Sequence of chain 1.A:
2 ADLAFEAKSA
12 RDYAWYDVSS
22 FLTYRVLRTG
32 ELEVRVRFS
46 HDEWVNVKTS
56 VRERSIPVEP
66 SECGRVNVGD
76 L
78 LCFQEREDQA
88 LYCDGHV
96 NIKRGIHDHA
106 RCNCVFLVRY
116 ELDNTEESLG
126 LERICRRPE

The small molecule below binds the protein below.
Small molecule (SMILES): OC[C@H]1O[C@H](O[C@H]2[C@H](O)[C@@H](O)[C@H](OCCCCC3CCCCC3)O[C@@H]2CO)[C@H](O)[C@@H](O)[C@@H]1O

Binding-site contacts:
Ligand atom C19 contacts residue LYS53 of chain 1.A at 3.8 Å.
Ligand atom C15 contacts residue LYS53 of chain 1.A at 4.2 Å.
Ligand atom C13 contacts residue VAL56 of chain 1.A at 3.5 Å (hydrophobic).
Ligand atom C6 contacts residue PHE22 of chain 1.A at 4.2 Å (hydrophobic).
Ligand atom C10 contacts residue PHE22 of chain 1.A at 3.7 Å (hydrophobic).
Ligand atom C3 contacts residue PHE6 of chain 1.A at 4.2 Å (hydrophobic).
Ligand atom O14 contacts residue VAL56 of chain 1.A at 3.9 Å.
Ligand atom O23 contacts residue LYS53 of chain 1.A at 4.2 Å.
Ligand atom C11 contacts residue PHE6 of chain 1.A at 4.0 Å (hydrophobic).
Ligand atom C15 contacts residue VAL56 of chain 1.A at 3.8 Å (hydrophobic).
Ligand atom C2 contacts residue VAL52 of chain 1.A at 4.1 Å (hydrophobic).
Ligand atom C19 contacts residue VAL52 of chain 1.A at 4.0 Å (hydrophobic).
Ligand atom O14 contacts residue VAL52 of chain 1.A at 4.2 Å.
Ligand atom C11 contacts residue PHE22 of chain 1.A at 3.9 Å (hydrophobic).
Ligand atom C13 contacts residue ARG57 of chain 1.A at 4.4 Å.
Ligand atom C9 contacts residue PHE22 of chain 1.A at 4.1 Å (hydrophobic).
Ligand atom O22 contacts residue GLU58 of chain 1.A at 3.7 Å.
Ligand atom C4 contacts residue PHE22 of chain 1.A at 4.3 Å (hydrophobic).
Ligand atom C10 contacts residue PHE6 of chain 1.A at 4.1 Å (hydrophobic).
Ligand atom O12 contacts residue PHE6 of chain 1.A at 4.1 Å.
Ligand atom C3 contacts residue VAL56 of chain 1.A at 4.3 Å (hydrophobic).
Ligand atom O22 contacts residue PHE6 of chain 1.A at 4.4 Å.
Ligand atom C2 contacts residue VAL56 of chain 1.A at 3.7 Å (hydrophobic).
Ligand atom C18 contacts residue VAL56 of chain 1.A at 4.4 Å (hydrophobic).
Ligand atom C17 contacts residue VAL56 of chain 1.A at 4.4 Å (hydrophobic).
Ligand atom O12 contacts residue VAL56 of chain 1.A at 4.2 Å.
Ligand atom C15 contacts residue VAL52 of chain 1.A at 4.0 Å (hydrophobic).
Ligand atom O22 contacts residue ARG57 of chain 1.A at 4.0 Å.